Sequence of chain 6.C:
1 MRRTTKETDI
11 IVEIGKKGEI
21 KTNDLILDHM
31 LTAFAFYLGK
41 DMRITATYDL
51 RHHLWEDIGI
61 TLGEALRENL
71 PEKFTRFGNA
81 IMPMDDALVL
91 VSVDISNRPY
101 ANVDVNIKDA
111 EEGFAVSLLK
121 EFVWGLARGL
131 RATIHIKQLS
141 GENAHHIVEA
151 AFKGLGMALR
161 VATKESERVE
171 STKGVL

Sequence of chain 3.B:
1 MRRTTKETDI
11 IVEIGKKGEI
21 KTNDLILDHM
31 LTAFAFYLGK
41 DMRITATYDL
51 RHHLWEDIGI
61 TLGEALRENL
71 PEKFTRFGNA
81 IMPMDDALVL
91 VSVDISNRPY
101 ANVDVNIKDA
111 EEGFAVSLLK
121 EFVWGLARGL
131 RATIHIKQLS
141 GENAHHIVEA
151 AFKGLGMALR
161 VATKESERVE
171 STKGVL

Sequence of chain 1.C:
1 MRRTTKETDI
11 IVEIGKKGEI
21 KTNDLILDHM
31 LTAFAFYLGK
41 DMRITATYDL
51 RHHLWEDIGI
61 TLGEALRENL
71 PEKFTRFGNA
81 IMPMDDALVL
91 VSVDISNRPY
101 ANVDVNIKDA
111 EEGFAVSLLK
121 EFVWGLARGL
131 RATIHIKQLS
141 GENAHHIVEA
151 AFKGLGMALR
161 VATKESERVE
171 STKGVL

A small-molecule ligand and the protein it binds are described below.
Small molecule (SMILES): O=P(O)(O)C[C@H](O)Cn1cncn1

Binding-site contacts:
Ligand atom O13 contacts residue GLU7 of chain 6.C at 2.9 Å (salt-bridge).
Ligand atom O11 contacts residue ARG98 of chain 1.C at 2.8 Å (salt-bridge).
Ligand atom O13 contacts residue MN1 of chain 1.J at 2.2 Å.
Ligand atom N4 contacts residue GLU56 of chain 6.C at 3.0 Å (salt-bridge).
Ligand atom C8 contacts residue GLU7 of chain 6.C at 3.6 Å.
Ligand atom N4 contacts residue HIS146 of chain 3.B at 3.4 Å (h-bond).
Ligand atom C5 contacts residue MET84 of chain 3.B at 3.4 Å (hydrophobic).
Ligand atom N4 contacts residue HIS52 of chain 6.C at 3.0 Å (h-bond).
Ligand atom C5 contacts residue HIS52 of chain 6.C at 3.2 Å.
Ligand atom O13 contacts residue HIS53 of chain 6.C at 3.3 Å (h-bond).
Ligand atom C5 contacts residue MN1 of chain 1.J at 3.2 Å.
Ligand atom N2 contacts residue MN1 of chain 1.J at 3.3 Å.
Ligand atom N1 contacts residue MN1 of chain 1.J at 2.3 Å.
Ligand atom C6 contacts residue GLU7 of chain 6.C at 3.6 Å.
Ligand atom N1 contacts residue MET84 of chain 3.B at 3.3 Å.
Ligand atom C5 contacts residue HIS145 of chain 3.B at 3.2 Å.
Ligand atom C8 contacts residue GLU149 of chain 3.B at 3.7 Å.
Ligand atom N2 contacts residue MET84 of chain 3.B at 3.3 Å.
Ligand atom C5 contacts residue MN1 of chain 1.K at 3.3 Å.
Ligand atom C7 contacts residue GLU7 of chain 6.C at 3.5 Å.
Ligand atom N4 contacts residue MET84 of chain 3.B at 3.5 Å.
Ligand atom P9 contacts residue ARG76 of chain 1.C at 3.7 Å.
Ligand atom N4 contacts residue MN1 of chain 1.K at 2.3 Å.
Ligand atom N1 contacts residue HIS53 of chain 6.C at 3.1 Å (h-bond).
Ligand atom O10 contacts residue ARG98 of chain 1.C at 3.1 Å (salt-bridge).
Ligand atom C3 contacts residue MET84 of chain 3.B at 3.5 Å (hydrophobic).
Ligand atom O13 contacts residue HIS29 of chain 3.B at 3.0 Å (h-bond).
Ligand atom O13 contacts residue GLU149 of chain 3.B at 2.8 Å (salt-bridge).
Ligand atom O11 contacts residue LYS173 of chain 1.C at 2.7 Å (salt-bridge).
Ligand atom C6 contacts residue MN1 of chain 1.J at 3.6 Å.
Ligand atom O12 contacts residue SER171 of chain 1.C at 2.6 Å (h-bond).
Ligand atom C7 contacts residue GLU149 of chain 3.B at 3.1 Å.
Ligand atom O10 contacts residue LYS153 of chain 3.B at 2.7 Å (salt-bridge).
Ligand atom C3 contacts residue GLU56 of chain 6.C at 3.4 Å.
Ligand atom N1 contacts residue HIS145 of chain 3.B at 3.2 Å (h-bond).
Ligand atom C7 contacts residue MN1 of chain 1.J at 3.3 Å.
Ligand atom O12 contacts residue ARG76 of chain 1.C at 2.7 Å (salt-bridge).
Ligand atom N1 contacts residue GLU149 of chain 3.B at 3.3 Å (salt-bridge).
Ligand atom O10 contacts residue ARG76 of chain 1.C at 3.0 Å (salt-bridge).
Ligand atom C3 contacts residue MN1 of chain 1.K at 3.2 Å.